The protein below binds the small molecule below.
Small molecule (SMILES): CC(C)C[C@H](NC(=O)[C@H](C)NC(=O)[C@@H]1CCCN1C(=O)[C@@H](N)CC(=O)O)C(=O)N[C@@H](CC1=CN=C2C=CC=CC12)C(=O)N[C@@H](CCC(N)=O)C(=O)N[C@@H](CS)C(=O)N[C@H](C(=O)N[C@@H](Cc1ccccc1)C(=O)N[C@@H](C)C(=O)N[C@@H](C)C(=O)N[C@@H](CCCN=C(N)N)C(=O)N[C@@H](Cc1ccc(O)cc1)C(=O)N[C@@H](CS)C(=O)N[C@@H](Cc1ccc(O)cc1)C(=O)N[C@@H](CCC(=O)O)C(=O)N[C@H](C=O)CCC(=O)O)C(C)C

Binding-site contacts:
Ligand atom CD1 contacts residue LYS59 of chain 1.I at 3.1 Å.
Ligand atom NH1 contacts residue GLU42 of chain 1.I at 3.2 Å (salt-bridge).
Ligand atom CZ contacts residue ASN47 of chain 1.I at 3.4 Å.
Ligand atom CG contacts residue SER101 of chain 1.I at 3.4 Å.
Ligand atom OE1 contacts residue HIS62 of chain 1.I at 3.5 Å (h-bond).
Ligand atom CG contacts residue ASN47 of chain 1.I at 3.0 Å.
Ligand atom CD1 contacts residue MET99 of chain 1.I at 3.5 Å (hydrophobic).
Ligand atom CZ contacts residue TRP41 of chain 1.I at 3.2 Å (hydrophobic).
Ligand atom CB contacts residue ASN47 of chain 1.I at 3.2 Å.
Ligand atom CE3 contacts residue MET99 of chain 1.I at 3.5 Å (hydrophobic).
Ligand atom CG contacts residue MET99 of chain 1.I at 3.5 Å (hydrophobic).
Ligand atom OE2 contacts residue LYS59 of chain 1.I at 3.4 Å.
Ligand atom CD1 contacts residue ASN47 of chain 1.I at 3.0 Å.
Ligand atom NE1 contacts residue ARG97 of chain 1.I at 3.0 Å (salt-bridge).
Ligand atom CB contacts residue TYR40 of chain 1.I at 3.1 Å (hydrophobic).
Ligand atom OE2 contacts residue ARG66 of chain 1.I at 3.5 Å (salt-bridge).
Ligand atom NE contacts residue ASN47 of chain 1.I at 3.0 Å (h-bond).
Ligand atom CB contacts residue WHL1 of chain 1.Q at 3.1 Å.
Ligand atom CE1 contacts residue ASN47 of chain 1.I at 3.4 Å.
Ligand atom CD2 contacts residue ASN47 of chain 1.I at 3.3 Å.
Ligand atom NH2 contacts residue GLU42 of chain 1.I at 2.4 Å (salt-bridge).
Ligand atom NH2 contacts residue ASN47 of chain 1.I at 2.9 Å (h-bond).
Ligand atom CG contacts residue TYR40 of chain 1.I at 3.0 Å (hydrophobic).
Ligand atom O contacts residue ASN47 of chain 1.I at 2.8 Å (h-bond).
Ligand atom CA contacts residue ASN47 of chain 1.I at 3.2 Å.
Ligand atom CD2 contacts residue MET99 of chain 1.I at 3.5 Å (hydrophobic).
Ligand atom CD2 contacts residue TYR40 of chain 1.I at 3.4 Å (hydrophobic).
Ligand atom CZ contacts residue GLU42 of chain 1.I at 3.2 Å.
Ligand atom CE2 contacts residue ILE49 of chain 1.I at 3.1 Å (hydrophobic).
Ligand atom CZ3 contacts residue MET99 of chain 1.I at 3.5 Å (hydrophobic).
Ligand atom CD contacts residue ASP45 of chain 1.I at 3.2 Å.
Ligand atom CE1 contacts residue LYS59 of chain 1.I at 3.1 Å.
Ligand atom NH1 contacts residue ASP45 of chain 1.I at 2.9 Å (salt-bridge).
Ligand atom CD1 contacts residue VAL60 of chain 1.I at 3.5 Å (hydrophobic).
Ligand atom CD1 contacts residue ARG97 of chain 1.I at 3.5 Å.
Ligand atom CA contacts residue WHL1 of chain 1.Q at 3.1 Å.
Ligand atom CE2 contacts residue MET99 of chain 1.I at 3.5 Å (hydrophobic).
Ligand atom SG contacts residue WHL1 of chain 1.Q at 1.9 Å.
Ligand atom N contacts residue ASN47 of chain 1.I at 3.4 Å (h-bond).
Ligand atom CB contacts residue WHL1 of chain 1.Q at 3.5 Å.

Sequence of chain 1.I:
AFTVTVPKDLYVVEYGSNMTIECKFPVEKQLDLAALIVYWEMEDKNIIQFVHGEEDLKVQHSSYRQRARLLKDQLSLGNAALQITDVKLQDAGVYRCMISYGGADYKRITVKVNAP